Binding-site contacts:
Ligand atom N7 contacts residue GLY118 of chain 1.A at 3.3 Å (h-bond).
Ligand atom C3' contacts residue PHE159 of chain 2.A at 3.6 Å (hydrophobic).
Ligand atom C5 contacts residue GLY118 of chain 1.A at 3.4 Å.
Ligand atom C2' contacts residue MET219 of chain 1.A at 3.5 Å (hydrophobic).
Ligand atom O6 contacts residue GLY118 of chain 1.A at 3.7 Å.
Ligand atom C2 contacts residue GLU201 of chain 1.A at 3.1 Å.
Ligand atom N1' contacts residue SO41 of chain 1.B at 3.0 Å (h-bond).
Ligand atom O6 contacts residue ASN243 of chain 1.A at 2.9 Å (h-bond).
Ligand atom N7 contacts residue ALA117 of chain 1.A at 3.6 Å.
Ligand atom C8 contacts residue THR242 of chain 1.A at 3.5 Å.
Ligand atom N7 contacts residue ASN243 of chain 1.A at 2.8 Å (h-bond).
Ligand atom C10 contacts residue ALA116 of chain 1.A at 3.1 Å (hydrophobic).
Ligand atom C5' contacts residue HIS257 of chain 1.A at 3.5 Å.
Ligand atom O5' contacts residue VAL260 of chain 1.A at 3.4 Å.
Ligand atom C3' contacts residue SO41 of chain 1.B at 3.6 Å.
Ligand atom O6 contacts residue GLU201 of chain 1.A at 3.7 Å.
Ligand atom O3' contacts residue TYR88 of chain 1.A at 2.9 Å (h-bond).
Ligand atom C6 contacts residue PHE200 of chain 1.A at 3.6 Å (hydrophobic).
Ligand atom C9 contacts residue ALA117 of chain 1.A at 3.7 Å (hydrophobic).
Ligand atom O5' contacts residue HIS257 of chain 1.A at 2.8 Å (h-bond).
Ligand atom C4 contacts residue VAL217 of chain 1.A at 3.5 Å (hydrophobic).
Ligand atom C8 contacts residue ALA117 of chain 1.A at 3.6 Å (hydrophobic).
Ligand atom N3 contacts residue VAL217 of chain 1.A at 3.4 Å (h-bond).
Ligand atom N7 contacts residue THR242 of chain 1.A at 3.7 Å.
Ligand atom N1 contacts residue VAL217 of chain 1.A at 3.7 Å.
Ligand atom O3' contacts residue SO41 of chain 1.B at 3.1 Å (h-bond).
Ligand atom C8 contacts residue GLY118 of chain 1.A at 3.7 Å.
Ligand atom C2' contacts residue SO41 of chain 1.B at 3.7 Å.
Ligand atom C5 contacts residue PHE200 of chain 1.A at 3.7 Å (hydrophobic).
Ligand atom C6' contacts residue SO41 of chain 1.B at 3.4 Å.
Ligand atom O6 contacts residue VAL245 of chain 1.A at 3.4 Å.
Ligand atom O3' contacts residue PHE159 of chain 2.A at 3.7 Å.
Ligand atom N1 contacts residue PHE200 of chain 1.A at 3.6 Å.
Ligand atom C2 contacts residue VAL217 of chain 1.A at 3.7 Å (hydrophobic).
Ligand atom C3' contacts residue MET219 of chain 1.A at 3.7 Å (hydrophobic).
Ligand atom C8 contacts residue ASN243 of chain 1.A at 3.5 Å.
Ligand atom C9 contacts residue ALA116 of chain 1.A at 3.8 Å (hydrophobic).
Ligand atom N3 contacts residue GLY218 of chain 1.A at 3.6 Å.
Ligand atom N1 contacts residue GLU201 of chain 1.A at 2.7 Å (salt-bridge).
Ligand atom C6 contacts residue GLU201 of chain 1.A at 3.7 Å.

This small molecule binds to this protein.
Small molecule (SMILES): O=c1[nH]cnc2c(C[NH+]3C[C@H](CO)[C@@H](O)C3)c[nH]c12

Sequence of chain 1.A:
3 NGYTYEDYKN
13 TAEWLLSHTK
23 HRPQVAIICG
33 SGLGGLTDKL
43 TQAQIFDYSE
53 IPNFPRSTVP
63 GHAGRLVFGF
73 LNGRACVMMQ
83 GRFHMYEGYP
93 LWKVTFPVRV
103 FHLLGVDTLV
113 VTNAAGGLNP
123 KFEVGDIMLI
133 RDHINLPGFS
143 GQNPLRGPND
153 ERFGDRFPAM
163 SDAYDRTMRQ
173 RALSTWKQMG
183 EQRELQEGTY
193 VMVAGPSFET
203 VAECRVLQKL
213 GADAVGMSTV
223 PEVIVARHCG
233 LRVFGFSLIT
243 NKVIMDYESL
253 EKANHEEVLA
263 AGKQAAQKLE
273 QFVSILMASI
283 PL

Sequence of chain 2.A:
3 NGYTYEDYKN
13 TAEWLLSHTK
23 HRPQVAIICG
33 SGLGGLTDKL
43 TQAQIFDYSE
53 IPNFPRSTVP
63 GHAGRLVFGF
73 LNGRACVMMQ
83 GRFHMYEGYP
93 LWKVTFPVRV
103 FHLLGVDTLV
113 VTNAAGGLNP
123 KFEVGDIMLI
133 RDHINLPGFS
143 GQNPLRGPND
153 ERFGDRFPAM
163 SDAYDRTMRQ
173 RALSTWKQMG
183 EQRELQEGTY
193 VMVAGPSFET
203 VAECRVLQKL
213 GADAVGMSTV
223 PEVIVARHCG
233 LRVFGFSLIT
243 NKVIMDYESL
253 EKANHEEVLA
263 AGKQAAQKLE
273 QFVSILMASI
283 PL